Binding-site contacts:
Ligand atom O6 contacts residue ASN188 of chain 24.E at 4.5 Å.
Ligand atom O7 contacts residue ASN188 of chain 24.E at 4.2 Å.
Ligand atom C1 contacts residue ASN188 of chain 24.E at 1.4 Å.
Ligand atom N2 contacts residue ASN188 of chain 24.E at 3.1 Å (h-bond).
Ligand atom C5 contacts residue ASN188 of chain 24.E at 3.6 Å.
Ligand atom O5 contacts residue ASN188 of chain 24.E at 2.3 Å (h-bond).
Ligand atom C7 contacts residue ASN188 of chain 24.E at 3.9 Å.
Ligand atom C2 contacts residue ASN188 of chain 24.E at 2.6 Å.
Ligand atom C4 contacts residue ASN188 of chain 24.E at 4.2 Å.
Ligand atom C3 contacts residue ASN188 of chain 24.E at 3.9 Å.

Sequence of chain 24.E:
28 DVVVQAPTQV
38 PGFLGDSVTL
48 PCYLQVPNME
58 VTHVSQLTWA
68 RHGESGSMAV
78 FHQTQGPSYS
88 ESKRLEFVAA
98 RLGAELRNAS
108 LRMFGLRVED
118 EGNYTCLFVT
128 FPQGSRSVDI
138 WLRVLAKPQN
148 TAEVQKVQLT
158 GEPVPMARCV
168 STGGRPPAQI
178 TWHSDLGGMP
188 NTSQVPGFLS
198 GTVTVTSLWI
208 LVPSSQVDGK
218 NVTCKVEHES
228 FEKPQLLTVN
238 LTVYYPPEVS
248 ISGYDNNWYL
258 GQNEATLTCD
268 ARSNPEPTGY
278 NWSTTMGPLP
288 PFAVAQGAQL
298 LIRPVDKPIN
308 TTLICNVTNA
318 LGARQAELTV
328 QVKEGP

A protein and the small-molecule ligand that binds it are described below.
Small molecule (SMILES): CC(=O)N[C@H]1[C@H](O[C@H]2[C@H](O)[C@@H](NC(C)=O)CO[C@@H]2CO)O[C@H](CO)[C@@H](O)[C@@H]1O